This protein binds this small molecule.
Small molecule (SMILES): NC[C@H]1O[C@@H](CC(=O)NCc2ccccn2)[C@H](O)[C@@H]1O

Sequence of chain 1.A:
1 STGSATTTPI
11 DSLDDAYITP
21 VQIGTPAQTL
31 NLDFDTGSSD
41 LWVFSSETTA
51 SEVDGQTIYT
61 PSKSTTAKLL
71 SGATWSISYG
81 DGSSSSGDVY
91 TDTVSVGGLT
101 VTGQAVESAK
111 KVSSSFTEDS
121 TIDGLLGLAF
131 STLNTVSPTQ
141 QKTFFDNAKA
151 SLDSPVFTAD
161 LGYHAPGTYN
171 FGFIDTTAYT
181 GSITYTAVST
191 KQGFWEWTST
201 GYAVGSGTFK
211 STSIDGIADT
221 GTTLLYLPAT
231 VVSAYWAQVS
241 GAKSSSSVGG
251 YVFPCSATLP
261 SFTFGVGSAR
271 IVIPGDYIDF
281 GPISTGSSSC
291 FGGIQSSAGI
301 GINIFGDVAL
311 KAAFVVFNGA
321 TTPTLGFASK

Binding-site contacts:
Ligand atom C2 contacts residue LEU125 of chain 1.A at 3.8 Å (hydrophobic).
Ligand atom C7 contacts residue ILE304 of chain 1.A at 4.1 Å (hydrophobic).
Ligand atom C contacts residue SER83 of chain 1.A at 3.7 Å.
Ligand atom O3 contacts residue GLY37 of chain 1.A at 3.3 Å (h-bond).
Ligand atom C1 contacts residue LEU125 of chain 1.A at 3.4 Å (hydrophobic).
Ligand atom O3 contacts residue ASP219 of chain 1.A at 2.5 Å (salt-bridge).
Ligand atom C2 contacts residue ASP35 of chain 1.A at 3.3 Å.
Ligand atom N1 contacts residue THR222 of chain 1.A at 2.8 Å (h-bond).
Ligand atom C5 contacts residue THR222 of chain 1.A at 3.8 Å.
Ligand atom C12 contacts residue ILE302 of chain 1.A at 4.0 Å (hydrophobic).
Ligand atom C9 contacts residue ASP219 of chain 1.A at 3.3 Å.
Ligand atom O3 contacts residue ILE217 of chain 1.A at 3.9 Å.
Ligand atom C10 contacts residue PHE194 of chain 1.A at 3.4 Å (hydrophobic).
Ligand atom O contacts residue TYR79 of chain 1.A at 3.5 Å.
Ligand atom N contacts residue ASP35 of chain 1.A at 4.0 Å.
Ligand atom C4 contacts residue TYR79 of chain 1.A at 4.0 Å (hydrophobic).
Ligand atom C4 contacts residue ASP81 of chain 1.A at 3.2 Å.
Ligand atom O contacts residue ASP81 of chain 1.A at 3.6 Å (salt-bridge).
Ligand atom O2 contacts residue GLY37 of chain 1.A at 2.8 Å (h-bond).
Ligand atom N1 contacts residue GLY221 of chain 1.A at 3.7 Å.
Ligand atom C4 contacts residue SER83 of chain 1.A at 4.1 Å.
Ligand atom C7 contacts residue THR222 of chain 1.A at 3.3 Å.
Ligand atom C7 contacts residue ASP219 of chain 1.A at 3.7 Å.
Ligand atom C9 contacts residue ILE217 of chain 1.A at 3.9 Å (hydrophobic).
Ligand atom C3 contacts residue GLY221 of chain 1.A at 3.4 Å.
Ligand atom C1 contacts residue TYR79 of chain 1.A at 3.4 Å (hydrophobic).
Ligand atom C6 contacts residue THR222 of chain 1.A at 3.5 Å.
Ligand atom C contacts residue ASP81 of chain 1.A at 4.0 Å.
Ligand atom C2 contacts residue GLY221 of chain 1.A at 3.8 Å.
Ligand atom N contacts residue GLY221 of chain 1.A at 3.1 Å (h-bond).
Ligand atom C8 contacts residue ASP219 of chain 1.A at 3.9 Å.
Ligand atom C5 contacts residue GLY221 of chain 1.A at 3.4 Å.
Ligand atom C contacts residue TYR79 of chain 1.A at 3.7 Å (hydrophobic).
Ligand atom O2 contacts residue PHE194 of chain 1.A at 3.2 Å.
Ligand atom C10 contacts residue GLY37 of chain 1.A at 3.8 Å.
Ligand atom C6 contacts residue GLY80 of chain 1.A at 3.8 Å.
Ligand atom O contacts residue GLY80 of chain 1.A at 2.7 Å (h-bond).
Ligand atom C8 contacts residue GLY80 of chain 1.A at 4.1 Å.
Ligand atom C2 contacts residue TYR79 of chain 1.A at 3.5 Å (hydrophobic).
Ligand atom O1 contacts residue GLY80 of chain 1.A at 3.5 Å.